Binding-site contacts:
Ligand atom O2 contacts residue ASP477 of chain 1.A at 4.4 Å.
Ligand atom O4 contacts residue TRP11 of chain 1.A at 4.1 Å.
Ligand atom C2 contacts residue ASP477 of chain 1.A at 4.2 Å.
Ligand atom C6 contacts residue TRP11 of chain 1.A at 3.6 Å (hydrophobic).
Ligand atom O3 contacts residue TRP11 of chain 1.A at 4.2 Å.
Ligand atom O3 contacts residue ASP477 of chain 1.A at 3.3 Å (salt-bridge).
Ligand atom O2 contacts residue ASN10 of chain 1.A at 3.0 Å.
Ligand atom C3 contacts residue ASP477 of chain 1.A at 4.3 Å.
Ligand atom O5 contacts residue TYR473 of chain 1.A at 3.4 Å.
Ligand atom C1 contacts residue ASN10 of chain 1.A at 3.5 Å.
Ligand atom C2 contacts residue TRP11 of chain 1.A at 3.8 Å (hydrophobic).
Ligand atom C1 contacts residue TRP11 of chain 1.A at 3.9 Å (hydrophobic).
Ligand atom O5 contacts residue TRP11 of chain 1.A at 3.5 Å.
Ligand atom O2 contacts residue TRP11 of chain 1.A at 4.4 Å.
Ligand atom O6 contacts residue TRP11 of chain 1.A at 4.1 Å.
Ligand atom C3 contacts residue TRP11 of chain 1.A at 4.1 Å (hydrophobic).
Ligand atom C5 contacts residue TRP11 of chain 1.A at 3.6 Å (hydrophobic).
Ligand atom C6 contacts residue TYR473 of chain 1.A at 3.5 Å (hydrophobic).
Ligand atom C1 contacts residue TYR473 of chain 1.A at 3.6 Å (hydrophobic).
Ligand atom O6 contacts residue ARG476 of chain 1.A at 4.4 Å.
Ligand atom C5 contacts residue ASN10 of chain 1.A at 3.5 Å.
Ligand atom O3 contacts residue ASN10 of chain 1.A at 3.1 Å (h-bond).
Ligand atom C5 contacts residue TYR473 of chain 1.A at 3.5 Å (hydrophobic).
Ligand atom C4 contacts residue TRP11 of chain 1.A at 3.9 Å (hydrophobic).
Ligand atom O1 contacts residue ASN10 of chain 1.A at 4.0 Å.
Ligand atom O4 contacts residue ALA470 of chain 1.A at 4.1 Å.
Ligand atom O4 contacts residue ASN10 of chain 1.A at 3.0 Å (h-bond).
Ligand atom C3 contacts residue ASN10 of chain 1.A at 2.4 Å.
Ligand atom O4 contacts residue TYR473 of chain 1.A at 3.9 Å.
Ligand atom C4 contacts residue ASN10 of chain 1.A at 3.1 Å.
Ligand atom O5 contacts residue ASN10 of chain 1.A at 3.7 Å.
Ligand atom C2 contacts residue ASN10 of chain 1.A at 3.2 Å.

This protein binds this small molecule.
Small molecule (SMILES): OC[C@H]1O[C@@H](O[C@H]2[C@H](O)[C@@H](O)[C@H](O[C@H]3[C@H](O)[C@@H](O)[C@H](O[C@H]4[C@H](O)[C@@H](O)[C@H](O)O[C@@H]4CO)O[C@@H]3CO)O[C@@H]2CO)[C@H](O)[C@@H](O)[C@@H]1O

Sequence of chain 1.A:
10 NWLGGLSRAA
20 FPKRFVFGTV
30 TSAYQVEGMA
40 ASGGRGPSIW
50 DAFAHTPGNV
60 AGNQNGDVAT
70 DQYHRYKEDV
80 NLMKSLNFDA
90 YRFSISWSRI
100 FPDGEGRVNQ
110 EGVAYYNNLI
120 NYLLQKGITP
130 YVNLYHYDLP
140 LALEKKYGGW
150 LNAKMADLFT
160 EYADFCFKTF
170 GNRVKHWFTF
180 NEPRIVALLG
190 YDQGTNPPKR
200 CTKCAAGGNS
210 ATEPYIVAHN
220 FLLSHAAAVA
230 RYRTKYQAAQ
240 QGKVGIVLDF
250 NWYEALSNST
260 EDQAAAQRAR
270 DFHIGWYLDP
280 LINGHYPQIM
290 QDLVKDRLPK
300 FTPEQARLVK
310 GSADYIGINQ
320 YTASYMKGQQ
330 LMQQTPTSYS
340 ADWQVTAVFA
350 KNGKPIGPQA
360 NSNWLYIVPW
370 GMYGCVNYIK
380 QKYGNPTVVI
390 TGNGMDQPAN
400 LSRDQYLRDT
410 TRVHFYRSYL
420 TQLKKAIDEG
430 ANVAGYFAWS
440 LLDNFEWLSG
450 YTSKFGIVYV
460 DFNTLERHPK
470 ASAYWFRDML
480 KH